Binding-site contacts:
Ligand atom O16 contacts residue SER208 of chain 1.B at 3.1 Å (h-bond).
Ligand atom O16 contacts residue GLN89 of chain 1.B at 3.6 Å.
Ligand atom O22 contacts residue ARG408 of chain 1.B at 2.9 Å (salt-bridge).
Ligand atom O20 contacts residue GLY88 of chain 1.B at 3.3 Å (h-bond).
Ligand atom O19 contacts residue ARG60 of chain 1.D at 2.9 Å (salt-bridge).
Ligand atom C03 contacts residue TYR113 of chain 1.B at 3.5 Å (hydrophobic).
Ligand atom N11 contacts residue GLN92 of chain 1.B at 3.3 Å (h-bond).
Ligand atom C02 contacts residue TYR113 of chain 1.B at 3.6 Å (hydrophobic).
Ligand atom C12 contacts residue GLN92 of chain 1.B at 3.0 Å.
Ligand atom O22 contacts residue ASN373 of chain 1.B at 3.3 Å (h-bond).
Ligand atom C06 contacts residue LYS211 of chain 1.B at 3.7 Å.
Ligand atom P17 contacts residue TYR58 of chain 1.D at 3.7 Å.
Ligand atom P17 contacts residue GLY88 of chain 1.B at 3.4 Å.
Ligand atom C09 contacts residue ASP185 of chain 1.B at 3.5 Å.
Ligand atom P17 contacts residue SER208 of chain 1.B at 3.5 Å.
Ligand atom C05 contacts residue LYS211 of chain 1.B at 3.1 Å.
Ligand atom O19 contacts residue LYS211 of chain 1.B at 3.5 Å (salt-bridge).
Ligand atom O20 contacts residue SER87 of chain 1.B at 3.4 Å.
Ligand atom O16 contacts residue GLY88 of chain 1.B at 3.4 Å.
Ligand atom O23 contacts residue ASN160 of chain 1.B at 2.7 Å (h-bond).
Ligand atom C06 contacts residue TYR113 of chain 1.B at 3.5 Å (hydrophobic).
Ligand atom N11 contacts residue THR187 of chain 1.B at 3.7 Å.
Ligand atom N04 contacts residue LYS211 of chain 1.B at 3.5 Å (salt-bridge).
Ligand atom O08 contacts residue ASN160 of chain 1.B at 3.0 Å (h-bond).
Ligand atom C12 contacts residue ASP185 of chain 1.B at 3.6 Å.
Ligand atom C14 contacts residue TYR113 of chain 1.B at 3.6 Å (hydrophobic).
Ligand atom O18 contacts residue SER208 of chain 1.B at 2.7 Å (h-bond).
Ligand atom O23 contacts residue ARG408 of chain 1.B at 2.5 Å (salt-bridge).
Ligand atom O20 contacts residue ARG60 of chain 1.D at 2.9 Å (salt-bridge).
Ligand atom P17 contacts residue ARG60 of chain 1.D at 3.6 Å.
Ligand atom O20 contacts residue GLN89 of chain 1.B at 2.9 Å (h-bond).
Ligand atom C10 contacts residue ASP185 of chain 1.B at 3.4 Å.
Ligand atom N11 contacts residue ASP185 of chain 1.B at 2.6 Å (salt-bridge).
Ligand atom O18 contacts residue THR210 of chain 1.B at 2.9 Å (h-bond).
Ligand atom N04 contacts residue TYR113 of chain 1.B at 3.5 Å.
Ligand atom O18 contacts residue GLY88 of chain 1.B at 2.8 Å (h-bond).
Ligand atom O19 contacts residue TYR58 of chain 1.D at 2.5 Å (h-bond).
Ligand atom C01 contacts residue TYR58 of chain 1.D at 3.3 Å (hydrophobic).
Ligand atom C21 contacts residue ARG408 of chain 1.B at 3.4 Å.
Ligand atom C05 contacts residue TYR113 of chain 1.B at 3.5 Å (hydrophobic).

Sequence of chain 1.D:
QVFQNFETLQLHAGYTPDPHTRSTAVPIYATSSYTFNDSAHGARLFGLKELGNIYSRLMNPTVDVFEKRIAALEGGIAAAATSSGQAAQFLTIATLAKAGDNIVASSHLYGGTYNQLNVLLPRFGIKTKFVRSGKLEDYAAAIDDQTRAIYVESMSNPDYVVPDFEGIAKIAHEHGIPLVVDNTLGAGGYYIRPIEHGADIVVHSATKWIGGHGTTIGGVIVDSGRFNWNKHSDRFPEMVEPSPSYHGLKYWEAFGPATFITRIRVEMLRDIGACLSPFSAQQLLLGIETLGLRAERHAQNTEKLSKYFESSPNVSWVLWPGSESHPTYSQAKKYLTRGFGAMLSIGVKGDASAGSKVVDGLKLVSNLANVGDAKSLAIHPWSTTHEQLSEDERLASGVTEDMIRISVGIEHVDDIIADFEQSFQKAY

The small molecule below binds the protein below.
Small molecule (SMILES): C=C/C(=N\Cc1c(COP(=O)(O)O)cnc(C)c1O)C(=O)O

Sequence of chain 1.B:
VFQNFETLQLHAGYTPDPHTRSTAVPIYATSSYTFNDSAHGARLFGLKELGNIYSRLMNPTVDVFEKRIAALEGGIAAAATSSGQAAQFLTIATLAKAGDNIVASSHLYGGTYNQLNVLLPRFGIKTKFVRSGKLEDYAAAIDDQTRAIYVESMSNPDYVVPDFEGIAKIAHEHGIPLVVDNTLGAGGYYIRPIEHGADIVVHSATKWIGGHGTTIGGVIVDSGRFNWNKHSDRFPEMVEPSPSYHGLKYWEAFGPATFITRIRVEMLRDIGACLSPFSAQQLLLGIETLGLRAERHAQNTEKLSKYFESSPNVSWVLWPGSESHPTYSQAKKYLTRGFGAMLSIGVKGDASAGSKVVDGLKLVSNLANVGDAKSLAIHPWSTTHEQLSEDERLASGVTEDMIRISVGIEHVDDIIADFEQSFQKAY